This small molecule binds to this protein.
Small molecule (SMILES): CC(=O)N[C@H]1[C@H](O[C@H]2[C@H](O)[C@@H](NC(C)=O)CO[C@@H]2CO)O[C@H](CO)[C@@H](O)[C@@H]1O

Binding-site contacts:
Ligand atom C1 contacts residue VAL446 of chain 1.E at 4.5 Å (hydrophobic).
Ligand atom C7 contacts residue ASN297 of chain 1.E at 3.2 Å.
Ligand atom O3 contacts residue GLN295 of chain 1.E at 4.0 Å.
Ligand atom O6 contacts residue ASN411 of chain 1.E at 4.2 Å.
Ligand atom C7 contacts residue GLN295 of chain 1.E at 3.9 Å.
Ligand atom C3 contacts residue GLN295 of chain 1.E at 3.4 Å.
Ligand atom C4 contacts residue ASN297 of chain 1.E at 4.4 Å.
Ligand atom C1 contacts residue ASN297 of chain 1.E at 1.5 Å.
Ligand atom C8 contacts residue ASN333 of chain 1.E at 3.7 Å.
Ligand atom N2 contacts residue GLN295 of chain 1.E at 2.9 Å (h-bond).
Ligand atom O5 contacts residue ASN297 of chain 1.E at 2.5 Å (h-bond).
Ligand atom C5 contacts residue ASN297 of chain 1.E at 3.8 Å.
Ligand atom C8 contacts residue GLN295 of chain 1.E at 3.3 Å.
Ligand atom C8 contacts residue SER335 of chain 1.E at 4.4 Å.
Ligand atom N2 contacts residue ASN297 of chain 1.E at 2.9 Å (h-bond).
Ligand atom C8 contacts residue ASN297 of chain 1.E at 3.7 Å.
Ligand atom C2 contacts residue GLN295 of chain 1.E at 3.6 Å.
Ligand atom C3 contacts residue ASN297 of chain 1.E at 3.9 Å.
Ligand atom C2 contacts residue ASN297 of chain 1.E at 2.5 Å.
Ligand atom C8 contacts residue VAL334 of chain 1.E at 4.2 Å (hydrophobic).
Ligand atom O7 contacts residue ASN297 of chain 1.E at 3.4 Å (h-bond).
Ligand atom C1 contacts residue GLN295 of chain 1.E at 4.0 Å.

Sequence of chain 1.E:
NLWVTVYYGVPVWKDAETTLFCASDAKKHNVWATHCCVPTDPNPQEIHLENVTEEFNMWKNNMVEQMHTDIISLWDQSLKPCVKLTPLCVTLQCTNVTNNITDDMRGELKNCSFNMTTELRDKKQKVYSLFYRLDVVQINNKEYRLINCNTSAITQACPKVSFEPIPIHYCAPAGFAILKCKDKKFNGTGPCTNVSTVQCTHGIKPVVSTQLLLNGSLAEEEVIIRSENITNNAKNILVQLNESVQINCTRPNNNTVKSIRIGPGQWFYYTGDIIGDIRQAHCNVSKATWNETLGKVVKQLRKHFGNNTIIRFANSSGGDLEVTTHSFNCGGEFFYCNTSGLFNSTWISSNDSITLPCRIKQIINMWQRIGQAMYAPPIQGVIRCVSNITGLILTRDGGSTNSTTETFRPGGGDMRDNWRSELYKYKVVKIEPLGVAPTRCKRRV